Sequence of chain 2.A:
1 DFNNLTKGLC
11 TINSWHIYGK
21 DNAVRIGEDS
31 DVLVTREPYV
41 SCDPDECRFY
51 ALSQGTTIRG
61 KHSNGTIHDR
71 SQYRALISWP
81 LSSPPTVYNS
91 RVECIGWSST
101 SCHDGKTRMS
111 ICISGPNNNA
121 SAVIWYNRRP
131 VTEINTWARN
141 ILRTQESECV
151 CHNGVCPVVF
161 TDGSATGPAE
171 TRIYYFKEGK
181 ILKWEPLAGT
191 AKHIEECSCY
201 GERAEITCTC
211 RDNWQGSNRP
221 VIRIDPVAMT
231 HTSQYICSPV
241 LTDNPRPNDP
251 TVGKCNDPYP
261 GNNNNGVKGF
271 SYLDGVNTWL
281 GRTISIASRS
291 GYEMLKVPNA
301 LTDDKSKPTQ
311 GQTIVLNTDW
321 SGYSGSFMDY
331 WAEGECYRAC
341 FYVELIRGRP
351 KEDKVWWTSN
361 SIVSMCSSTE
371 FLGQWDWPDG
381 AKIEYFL

The small molecule below binds the protein below.
Small molecule (SMILES): CC(=O)N[C@@H]1[C@@H](O)[C@H](O)[C@@H](CO)O[C@H]1O

Binding-site contacts:
Ligand atom C7 contacts residue TRP356 of chain 2.A at 4.4 Å (hydrophobic).
Ligand atom N2 contacts residue ASN64 of chain 2.A at 2.5 Å (h-bond).
Ligand atom O4 contacts residue TRP356 of chain 2.A at 4.1 Å.
Ligand atom O7 contacts residue ASN64 of chain 2.A at 4.1 Å.
Ligand atom C2 contacts residue TRP356 of chain 2.A at 4.4 Å (hydrophobic).
Ligand atom O5 contacts residue TRP356 of chain 2.A at 4.4 Å.
Ligand atom C2 contacts residue ASN64 of chain 2.A at 3.3 Å.
Ligand atom C1 contacts residue TRP356 of chain 2.A at 4.0 Å (hydrophobic).
Ligand atom C4 contacts residue TRP356 of chain 2.A at 4.2 Å (hydrophobic).
Ligand atom C8 contacts residue TRP356 of chain 2.A at 3.8 Å (hydrophobic).
Ligand atom C3 contacts residue TRP356 of chain 2.A at 3.6 Å (hydrophobic).
Ligand atom C1 contacts residue ASN64 of chain 2.A at 3.0 Å.
Ligand atom C5 contacts residue TRP356 of chain 2.A at 4.1 Å (hydrophobic).
Ligand atom C7 contacts residue ASN64 of chain 2.A at 3.1 Å.
Ligand atom N2 contacts residue TRP356 of chain 2.A at 3.9 Å.
Ligand atom C8 contacts residue ASN64 of chain 2.A at 3.3 Å.
Ligand atom O3 contacts residue TRP356 of chain 2.A at 4.0 Å.
Ligand atom O5 contacts residue ASN64 of chain 2.A at 4.4 Å.